Sequence of chain 22.C:
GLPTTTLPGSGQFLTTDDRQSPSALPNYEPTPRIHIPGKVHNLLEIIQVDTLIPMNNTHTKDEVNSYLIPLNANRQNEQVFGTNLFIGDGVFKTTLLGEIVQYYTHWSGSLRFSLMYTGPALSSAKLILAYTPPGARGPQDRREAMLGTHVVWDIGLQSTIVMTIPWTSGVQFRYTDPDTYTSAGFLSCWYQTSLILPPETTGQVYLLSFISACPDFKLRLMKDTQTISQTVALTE

This small molecule binds to this protein.
Small molecule (SMILES): Cc1cc(CCCCCCCOc2ccc(C3=N[C@@H](C)CO3)cc2Cl)on1

Sequence of chain 23.C:
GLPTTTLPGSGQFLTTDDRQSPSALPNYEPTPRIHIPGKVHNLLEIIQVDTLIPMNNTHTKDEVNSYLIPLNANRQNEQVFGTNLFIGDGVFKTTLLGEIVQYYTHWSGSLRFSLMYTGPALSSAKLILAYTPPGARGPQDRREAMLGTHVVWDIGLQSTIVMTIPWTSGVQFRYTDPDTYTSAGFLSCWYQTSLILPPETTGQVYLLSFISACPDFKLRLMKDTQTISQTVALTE

Binding-site contacts:
Ligand atom C5C contacts residue TYR128 of chain 22.A at 3.7 Å (hydrophobic).
Ligand atom CL1 contacts residue ASN105 of chain 22.A at 3.3 Å.
Ligand atom C4 contacts residue TYR152 of chain 22.A at 3.7 Å (hydrophobic).
Ligand atom CL1 contacts residue MET221 of chain 22.A at 3.8 Å.
Ligand atom C3 contacts residue PHE186 of chain 22.A at 3.9 Å (hydrophobic).
Ligand atom N2 contacts residue ALA24 of chain 22.C at 3.1 Å.
Ligand atom C31 contacts residue VAL176 of chain 22.A at 3.3 Å (hydrophobic).
Ligand atom N2 contacts residue PRO174 of chain 22.A at 3.7 Å.
Ligand atom C3C contacts residue TYR128 of chain 22.A at 3.6 Å (hydrophobic).
Ligand atom CL1 contacts residue ILE104 of chain 22.A at 3.6 Å.
Ligand atom C4C contacts residue TYR152 of chain 22.A at 3.9 Å (hydrophobic).
Ligand atom C31 contacts residue SER175 of chain 22.A at 3.5 Å.
Ligand atom C4A contacts residue ASN198 of chain 22.A at 3.9 Å.
Ligand atom N3A contacts residue ASN219 of chain 22.A at 3.4 Å (h-bond).
Ligand atom C3B contacts residue LEU106 of chain 22.A at 3.8 Å (hydrophobic).
Ligand atom N2 contacts residue PHE186 of chain 22.A at 4.0 Å.
Ligand atom C5C contacts residue ILE104 of chain 22.A at 4.0 Å (hydrophobic).
Ligand atom C7C contacts residue TYR128 of chain 22.A at 3.5 Å (hydrophobic).
Ligand atom C2B contacts residue TYR197 of chain 22.A at 3.3 Å (hydrophobic).
Ligand atom O1 contacts residue TYR152 of chain 22.A at 3.9 Å.
Ligand atom C5A contacts residue VAL122 of chain 22.A at 3.9 Å (hydrophobic).
Ligand atom C4B contacts residue LEU106 of chain 22.A at 3.7 Å (hydrophobic).
Ligand atom C5A contacts residue CYS199 of chain 22.A at 3.9 Å (hydrophobic).
Ligand atom C1C contacts residue TYR152 of chain 22.A at 3.9 Å (hydrophobic).
Ligand atom C3C contacts residue VAL188 of chain 22.A at 3.3 Å (hydrophobic).
Ligand atom C31 contacts residue PRO174 of chain 22.A at 3.3 Å (hydrophobic).
Ligand atom C5 contacts residue TYR152 of chain 22.A at 3.6 Å (hydrophobic).
Ligand atom C2C contacts residue VAL188 of chain 22.A at 2.8 Å (hydrophobic).
Ligand atom C3B contacts residue TYR197 of chain 22.A at 3.3 Å (hydrophobic).
Ligand atom O1 contacts residue PHE186 of chain 22.A at 3.8 Å.
Ligand atom C6C contacts residue VAL191 of chain 22.A at 3.3 Å (hydrophobic).
Ligand atom C31 contacts residue ALA150 of chain 22.A at 3.5 Å (hydrophobic).
Ligand atom CM1 contacts residue CYS199 of chain 22.A at 3.8 Å (hydrophobic).
Ligand atom C4 contacts residue PHE186 of chain 22.A at 3.7 Å (hydrophobic).
Ligand atom O1B contacts residue MET221 of chain 22.A at 3.8 Å.
Ligand atom O1 contacts residue VAL188 of chain 22.A at 3.8 Å.
Ligand atom C3 contacts residue PRO174 of chain 22.A at 3.7 Å (hydrophobic).
Ligand atom C5 contacts residue PHE186 of chain 22.A at 3.7 Å (hydrophobic).
Ligand atom O1 contacts residue ALA24 of chain 22.C at 3.4 Å.
Ligand atom O1A contacts residue VAL122 of chain 22.A at 4.0 Å.

Sequence of chain 22.A:
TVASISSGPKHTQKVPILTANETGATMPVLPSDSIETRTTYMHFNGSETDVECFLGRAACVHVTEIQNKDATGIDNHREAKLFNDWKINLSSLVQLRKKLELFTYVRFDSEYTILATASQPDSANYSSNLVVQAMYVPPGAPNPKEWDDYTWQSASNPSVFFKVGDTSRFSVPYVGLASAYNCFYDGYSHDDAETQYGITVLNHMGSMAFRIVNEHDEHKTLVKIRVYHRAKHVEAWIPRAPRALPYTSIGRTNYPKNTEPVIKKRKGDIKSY